Sequence of chain 1.A:
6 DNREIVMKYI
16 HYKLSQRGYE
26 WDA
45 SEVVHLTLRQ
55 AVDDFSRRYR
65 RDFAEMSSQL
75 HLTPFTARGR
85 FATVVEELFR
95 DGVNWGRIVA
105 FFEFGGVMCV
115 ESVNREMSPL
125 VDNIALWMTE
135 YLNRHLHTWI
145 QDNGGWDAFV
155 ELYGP

Binding-site contacts:
Ligand atom CAN contacts residue VAL103 of chain 1.A at 3.7 Å (hydrophobic).
Ligand atom OBM contacts residue GLY100 of chain 1.A at 3.5 Å (h-bond).
Ligand atom CAY contacts residue TYR157 of chain 1.A at 3.8 Å (hydrophobic).
Ligand atom CCG contacts residue ALA104 of chain 1.A at 3.7 Å (hydrophobic).
Ligand atom CBE contacts residue TYR157 of chain 1.A at 3.6 Å (hydrophobic).
Ligand atom NBD contacts residue TYR157 of chain 1.A at 3.6 Å.
Ligand atom CCD contacts residue MET70 of chain 1.A at 3.7 Å (hydrophobic).
Ligand atom OBL contacts residue ALA55 of chain 1.A at 3.3 Å.
Ligand atom CBR contacts residue ARG101 of chain 1.A at 3.7 Å.
Ligand atom CAK contacts residue ASP58 of chain 1.A at 3.7 Å.
Ligand atom NBC contacts residue TYR157 of chain 1.A at 3.6 Å.
Ligand atom CAZ contacts residue TYR157 of chain 1.A at 3.5 Å (hydrophobic).
Ligand atom NAP contacts residue ASP58 of chain 1.A at 2.9 Å (salt-bridge).
Ligand atom OBM contacts residue TYR157 of chain 1.A at 3.7 Å.
Ligand atom CBB contacts residue GLY100 of chain 1.A at 3.4 Å.
Ligand atom OBM contacts residue VAL103 of chain 1.A at 3.3 Å.
Ligand atom SAT contacts residue GLY100 of chain 1.A at 3.7 Å.
Ligand atom OAV contacts residue TYR157 of chain 1.A at 3.6 Å (h-bond).
Ligand atom CAO contacts residue ALA55 of chain 1.A at 3.3 Å (hydrophobic).
Ligand atom CBU contacts residue TYR63 of chain 1.A at 3.7 Å (hydrophobic).
Ligand atom NAS contacts residue GLY100 of chain 1.A at 3.3 Å.
Ligand atom OBM contacts residue TRP99 of chain 1.A at 3.4 Å.
Ligand atom OBM contacts residue PHE153 of chain 1.A at 3.3 Å.
Ligand atom OAV contacts residue TRP99 of chain 1.A at 3.7 Å.
Ligand atom CCF contacts residue PHE67 of chain 1.A at 3.7 Å (hydrophobic).
Ligand atom CAE contacts residue TYR63 of chain 1.A at 3.6 Å (hydrophobic).
Ligand atom NAL contacts residue ARG62 of chain 1.A at 3.3 Å.
Ligand atom CBA contacts residue TYR157 of chain 1.A at 3.4 Å (hydrophobic).
Ligand atom CBB contacts residue TYR157 of chain 1.A at 3.4 Å (hydrophobic).
Ligand atom OAV contacts residue ASN98 of chain 1.A at 3.7 Å.
Ligand atom CCK contacts residue PHE67 of chain 1.A at 3.8 Å (hydrophobic).
Ligand atom NAS contacts residue ASN98 of chain 1.A at 3.5 Å (h-bond).
Ligand atom CCK contacts residue ASP66 of chain 1.A at 3.7 Å.
Ligand atom CAW contacts residue TYR157 of chain 1.A at 3.4 Å (hydrophobic).
Ligand atom CAJ contacts residue PHE59 of chain 1.A at 3.6 Å (hydrophobic).
Ligand atom CAI contacts residue PHE59 of chain 1.A at 3.5 Å (hydrophobic).
Ligand atom CCE contacts residue MET70 of chain 1.A at 3.8 Å (hydrophobic).
Ligand atom OBL contacts residue TYR157 of chain 1.A at 3.6 Å.
Ligand atom OAV contacts residue GLY100 of chain 1.A at 3.0 Å (h-bond).
Ligand atom OBL contacts residue PHE153 of chain 1.A at 3.6 Å.

A protein and the small-molecule ligand that binds it are described below.
Small molecule (SMILES): CC(C)c1ccccc1[C@@H]1CCCN1C1CC2(CCN(c3ccc(C(=O)NS(=O)(=O)c4ccc(NCC5CCC(C)(O)CC5)c([N+](=O)[O-])c4)c(Oc4cnc5[nH]ccc5c4)c3)CC2)C1